Binding-site contacts:
Ligand atom N1 contacts residue LEU154 of chain 1.A at 4.0 Å.
Ligand atom C2 contacts residue TYR100 of chain 1.A at 3.7 Å (hydrophobic).
Ligand atom C6 contacts residue ASP99 of chain 1.A at 3.6 Å.
Ligand atom N6 contacts residue VAL76 of chain 1.A at 3.6 Å.
Ligand atom C4 contacts residue ALA49 of chain 1.A at 4.4 Å (hydrophobic).
Ligand atom N7 contacts residue LEU98 of chain 1.A at 4.0 Å.
Ligand atom C5 contacts residue LEU154 of chain 1.A at 4.1 Å (hydrophobic).
Ligand atom N1 contacts residue ALA49 of chain 1.A at 4.0 Å.
Ligand atom C2 contacts residue ILE28 of chain 1.A at 4.4 Å (hydrophobic).
Ligand atom N1 contacts residue VAL101 of chain 1.A at 3.2 Å (h-bond).
Ligand atom N1 contacts residue TYR100 of chain 1.A at 3.9 Å.
Ligand atom C6 contacts residue VAL101 of chain 1.A at 4.2 Å (hydrophobic).
Ligand atom N6 contacts residue LEU154 of chain 1.A at 3.4 Å.
Ligand atom N6 contacts residue ASP99 of chain 1.A at 2.6 Å (salt-bridge).
Ligand atom N6 contacts residue TYR100 of chain 1.A at 4.2 Å.
Ligand atom N9 contacts residue VAL36 of chain 1.A at 4.3 Å.
Ligand atom C2 contacts residue VAL101 of chain 1.A at 3.5 Å (hydrophobic).
Ligand atom C6 contacts residue TYR100 of chain 1.A at 4.5 Å (hydrophobic).
Ligand atom C5 contacts residue ALA49 of chain 1.A at 4.1 Å (hydrophobic).
Ligand atom N6 contacts residue LEU98 of chain 1.A at 4.3 Å.
Ligand atom C6 contacts residue LEU154 of chain 1.A at 3.6 Å (hydrophobic).
Ligand atom C1' contacts residue VAL36 of chain 1.A at 4.2 Å (hydrophobic).
Ligand atom C2 contacts residue ALA49 of chain 1.A at 4.4 Å (hydrophobic).
Ligand atom N6 contacts residue VAL101 of chain 1.A at 4.1 Å.
Ligand atom C6 contacts residue ALA49 of chain 1.A at 3.9 Å (hydrophobic).
Ligand atom N3 contacts residue ILE28 of chain 1.A at 4.3 Å.
Ligand atom N6 contacts residue ALA49 of chain 1.A at 4.2 Å.
Ligand atom N1 contacts residue ASP99 of chain 1.A at 4.0 Å.

A small-molecule ligand and the protein it binds are described below.
Small molecule (SMILES): Cn1cnc2c(N)ncnc21

Sequence of chain 1.A:
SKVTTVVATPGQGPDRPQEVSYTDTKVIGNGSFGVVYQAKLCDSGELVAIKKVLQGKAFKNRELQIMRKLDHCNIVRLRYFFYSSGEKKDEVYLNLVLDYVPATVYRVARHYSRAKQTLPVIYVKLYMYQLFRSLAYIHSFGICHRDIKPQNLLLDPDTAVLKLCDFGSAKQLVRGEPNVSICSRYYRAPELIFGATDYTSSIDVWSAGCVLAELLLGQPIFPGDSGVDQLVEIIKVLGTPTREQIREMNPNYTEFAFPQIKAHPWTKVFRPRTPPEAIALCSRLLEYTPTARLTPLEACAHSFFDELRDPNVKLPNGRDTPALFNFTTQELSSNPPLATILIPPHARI